Sequence of chain 1.A:
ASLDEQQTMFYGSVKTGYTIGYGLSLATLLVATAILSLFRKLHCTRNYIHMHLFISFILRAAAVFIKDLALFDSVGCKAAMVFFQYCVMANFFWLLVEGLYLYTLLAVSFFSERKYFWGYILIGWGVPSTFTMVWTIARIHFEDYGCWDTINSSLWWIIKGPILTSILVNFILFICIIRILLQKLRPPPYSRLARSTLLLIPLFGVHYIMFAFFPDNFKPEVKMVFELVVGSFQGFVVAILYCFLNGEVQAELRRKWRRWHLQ

Binding-site contacts:
Ligand atom C23 contacts residue PHE256 of chain 1.A at 3.9 Å (hydrophobic).
Ligand atom C3 contacts residue SER279 of chain 1.A at 3.8 Å.
Ligand atom C2 contacts residue SER279 of chain 1.A at 4.0 Å.
Ligand atom C19 contacts residue TRP282 of chain 1.A at 3.8 Å (hydrophobic).
Ligand atom C4 contacts residue SER279 of chain 1.A at 4.2 Å.
Ligand atom C18 contacts residue ILE283 of chain 1.A at 4.1 Å (hydrophobic).
Ligand atom C19 contacts residue SER279 of chain 1.A at 3.3 Å.
Ligand atom C23 contacts residue PRO287 of chain 1.A at 4.0 Å (hydrophobic).
Ligand atom C24 contacts residue THR290 of chain 1.A at 4.0 Å.
Ligand atom C21 contacts residue PHE256 of chain 1.A at 4.2 Å (hydrophobic).
Ligand atom C27 contacts residue PHE256 of chain 1.A at 3.7 Å (hydrophobic).
Ligand atom C11 contacts residue ILE283 of chain 1.A at 4.4 Å (hydrophobic).
Ligand atom C18 contacts residue TRP282 of chain 1.A at 3.4 Å (hydrophobic).
Ligand atom C7 contacts residue TRP282 of chain 1.A at 4.3 Å (hydrophobic).
Ligand atom O1 contacts residue SER279 of chain 1.A at 2.8 Å (h-bond).
Ligand atom C6 contacts residue TRP282 of chain 1.A at 3.5 Å (hydrophobic).
Ligand atom C25 contacts residue PHE256 of chain 1.A at 4.2 Å (hydrophobic).
Ligand atom C5 contacts residue TRP282 of chain 1.A at 4.0 Å (hydrophobic).
Ligand atom C4 contacts residue TRP282 of chain 1.A at 4.0 Å (hydrophobic).
Ligand atom C26 contacts residue THR290 of chain 1.A at 3.8 Å.
Ligand atom C19 contacts residue ILE283 of chain 1.A at 3.8 Å (hydrophobic).

A small-molecule ligand and the protein it binds are described below.
Small molecule (SMILES): CC(C)CCC[C@@H](C)[C@H]1CC[C@H]2[C@@H]3CC=C4C[C@@H](O)CC[C@]4(C)[C@H]3CC[C@]12C